A small-molecule ligand and the protein it binds are described below.
Small molecule (SMILES): CCCCCCCCCCC[C@H](CC(=O)O)c1c(C)c(C)cc2c1nc1c(=O)[nH]c(=O)nc-1n2C[C@H](O)[C@H](O)[C@H](O)COP(=O)(O)O

Sequence of chain 1.A:
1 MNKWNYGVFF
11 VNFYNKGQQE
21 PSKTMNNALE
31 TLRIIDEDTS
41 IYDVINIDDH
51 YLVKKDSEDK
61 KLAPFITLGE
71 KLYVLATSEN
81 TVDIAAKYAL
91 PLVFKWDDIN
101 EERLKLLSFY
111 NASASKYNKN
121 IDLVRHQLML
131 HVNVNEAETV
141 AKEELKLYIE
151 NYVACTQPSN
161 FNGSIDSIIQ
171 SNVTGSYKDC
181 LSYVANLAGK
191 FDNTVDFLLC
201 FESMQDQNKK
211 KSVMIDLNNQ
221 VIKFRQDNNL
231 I

Binding-site contacts:
Ligand atom C4B contacts residue THR81 of chain 1.A at 3.8 Å.
Ligand atom C8 contacts residue ILE84 of chain 1.A at 3.4 Å (hydrophobic).
Ligand atom C4A contacts residue TYR14 of chain 1.B at 3.5 Å (hydrophobic).
Ligand atom C10 contacts residue TYR14 of chain 1.B at 3.2 Å (hydrophobic).
Ligand atom N1 contacts residue TYR14 of chain 1.B at 3.8 Å.
Ligand atom C15 contacts residue ILE47 of chain 1.B at 3.5 Å (hydrophobic).
Ligand atom C5A contacts residue TYR14 of chain 1.B at 3.8 Å (hydrophobic).
Ligand atom C2B contacts residue THR81 of chain 1.A at 3.5 Å.
Ligand atom C8 contacts residue ALA63 of chain 1.A at 3.8 Å (hydrophobic).
Ligand atom N10 contacts residue TYR14 of chain 1.B at 3.3 Å (h-bond).
Ligand atom O2' contacts residue TYR88 of chain 1.A at 2.8 Å (h-bond).
Ligand atom C7M contacts residue ILE84 of chain 1.A at 3.6 Å (hydrophobic).
Ligand atom O2B contacts residue PRO64 of chain 1.A at 3.9 Å.
Ligand atom O1P contacts residue SER78 of chain 1.A at 2.5 Å (h-bond).
Ligand atom N5 contacts residue TYR14 of chain 1.B at 3.7 Å.
Ligand atom C12 contacts residue ALA28 of chain 1.B at 3.7 Å (hydrophobic).
Ligand atom O2' contacts residue SER22 of chain 1.B at 3.7 Å.
Ligand atom O3' contacts residue LYS61 of chain 1.A at 3.5 Å (salt-bridge).
Ligand atom C11 contacts residue VAL11 of chain 1.B at 3.8 Å (hydrophobic).
Ligand atom C13 contacts residue PHE65 of chain 1.A at 3.4 Å (hydrophobic).
Ligand atom C9 contacts residue ALA63 of chain 1.A at 3.7 Å (hydrophobic).
Ligand atom O4' contacts residue THR81 of chain 1.A at 2.7 Å (h-bond).
Ligand atom C3B contacts residue THR81 of chain 1.A at 3.7 Å.
Ligand atom C2B contacts residue LYS61 of chain 1.A at 3.8 Å.
Ligand atom C9A contacts residue ILE84 of chain 1.A at 3.8 Å (hydrophobic).
Ligand atom N3 contacts residue LYS60 of chain 1.A at 3.4 Å (salt-bridge).
Ligand atom C7 contacts residue ILE84 of chain 1.A at 3.3 Å (hydrophobic).
Ligand atom O1P contacts residue THR81 of chain 1.A at 3.0 Å (h-bond).
Ligand atom C1' contacts residue TYR88 of chain 1.A at 3.8 Å (hydrophobic).
Ligand atom C5' contacts residue MET25 of chain 1.B at 3.4 Å (hydrophobic).
Ligand atom C9A contacts residue TYR14 of chain 1.B at 3.6 Å (hydrophobic).
Ligand atom C15 contacts residue LEU72 of chain 1.A at 3.4 Å (hydrophobic).
Ligand atom C5B contacts residue LYS61 of chain 1.A at 3.5 Å.
Ligand atom C4B contacts residue LYS61 of chain 1.A at 3.2 Å.
Ligand atom C8M contacts residue ILE84 of chain 1.A at 3.9 Å (hydrophobic).
Ligand atom C6 contacts residue ILE84 of chain 1.A at 3.7 Å (hydrophobic).
Ligand atom C11 contacts residue ASN12 of chain 1.B at 3.5 Å.
Ligand atom O2B contacts residue THR81 of chain 1.A at 2.4 Å (h-bond).
Ligand atom C7' contacts residue MET25 of chain 1.B at 3.7 Å (hydrophobic).
Ligand atom C14 contacts residue ILE47 of chain 1.B at 3.5 Å (hydrophobic).

Sequence of chain 1.B:
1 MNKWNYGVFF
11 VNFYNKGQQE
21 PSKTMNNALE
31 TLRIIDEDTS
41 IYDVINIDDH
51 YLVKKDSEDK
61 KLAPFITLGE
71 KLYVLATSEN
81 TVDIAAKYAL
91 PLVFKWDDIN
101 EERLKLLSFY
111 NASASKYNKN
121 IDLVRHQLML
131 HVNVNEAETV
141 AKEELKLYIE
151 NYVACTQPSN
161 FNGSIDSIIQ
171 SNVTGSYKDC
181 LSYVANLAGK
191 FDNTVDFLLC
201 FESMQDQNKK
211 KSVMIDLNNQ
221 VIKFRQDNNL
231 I